Binding-site contacts:
Ligand atom C12 contacts residue SER129 of chain 1.N at 3.7 Å.
Ligand atom O37 contacts residue THR21 of chain 1.N at 3.8 Å.
Ligand atom C4 contacts residue THR20 of chain 1.N at 3.2 Å.
Ligand atom C10 contacts residue THR1 of chain 1.N at 1.5 Å.
Ligand atom C2 contacts residue ARG45 of chain 1.N at 3.1 Å.
Ligand atom C6 contacts residue THR1 of chain 1.N at 3.7 Å.
Ligand atom C24 contacts residue GLY47 of chain 1.N at 3.5 Å.
Ligand atom C11 contacts residue THR21 of chain 1.N at 3.7 Å.
Ligand atom C1 contacts residue ARG45 of chain 1.N at 3.4 Å.
Ligand atom C46 contacts residue SER48 of chain 1.N at 3.8 Å.
Ligand atom O39 contacts residue ALA49 of chain 1.N at 3.3 Å (h-bond).
Ligand atom N22 contacts residue THR1 of chain 1.N at 3.7 Å.
Ligand atom N25 contacts residue THR21 of chain 1.N at 3.1 Å (h-bond).
Ligand atom C42 contacts residue GLY47 of chain 1.N at 3.7 Å.
Ligand atom N22 contacts residue GLY47 of chain 1.N at 2.9 Å (h-bond).
Ligand atom C8 contacts residue THR1 of chain 1.N at 2.4 Å.
Ligand atom O49 contacts residue THR21 of chain 1.N at 3.3 Å (h-bond).
Ligand atom C11 contacts residue SER168 of chain 1.N at 3.5 Å.
Ligand atom C27 contacts residue THR21 of chain 1.N at 3.7 Å.
Ligand atom C7 contacts residue GLY47 of chain 1.N at 3.6 Å.
Ligand atom C9 contacts residue THR1 of chain 1.N at 1.4 Å.
Ligand atom C7 contacts residue THR1 of chain 1.N at 2.7 Å.
Ligand atom N28 contacts residue THR22 of chain 1.N at 3.8 Å.
Ligand atom C32 contacts residue HIS116 of chain 1.H at 3.8 Å.
Ligand atom C8 contacts residue GLY47 of chain 1.N at 3.8 Å.
Ligand atom C12 contacts residue THR1 of chain 1.N at 2.5 Å.
Ligand atom O21 contacts residue GLY47 of chain 1.N at 2.9 Å (h-bond).
Ligand atom C11 contacts residue THR1 of chain 1.N at 2.5 Å.
Ligand atom O49 contacts residue THR20 of chain 1.N at 3.4 Å.
Ligand atom C23 contacts residue GLY47 of chain 1.N at 3.7 Å.
Ligand atom C4 contacts residue ALA49 of chain 1.N at 3.7 Å (hydrophobic).
Ligand atom O13 contacts residue THR1 of chain 1.N at 3.1 Å (h-bond).
Ligand atom C3 contacts residue THR31 of chain 1.N at 3.7 Å.
Ligand atom O21 contacts residue THR1 of chain 1.N at 2.4 Å (h-bond).
Ligand atom C5 contacts residue THR20 of chain 1.N at 3.6 Å.
Ligand atom C27 contacts residue THR22 of chain 1.N at 3.6 Å.
Ligand atom O37 contacts residue THR22 of chain 1.N at 3.7 Å.
Ligand atom C7 contacts residue ARG45 of chain 1.N at 3.8 Å.
Ligand atom C3 contacts residue ARG45 of chain 1.N at 3.6 Å.
Ligand atom O21 contacts residue SER46 of chain 1.N at 3.5 Å.

A small-molecule ligand and the protein it binds are described below.
Small molecule (SMILES): COc1ccc(C[C@H](NC(=O)[C@H](C)NC(=O)CN2CCOCC2)C(=O)N[C@@H](Cc2ccccc2)[C@@H](O)[C@H](C)CO)cc1

Sequence of chain 1.N:
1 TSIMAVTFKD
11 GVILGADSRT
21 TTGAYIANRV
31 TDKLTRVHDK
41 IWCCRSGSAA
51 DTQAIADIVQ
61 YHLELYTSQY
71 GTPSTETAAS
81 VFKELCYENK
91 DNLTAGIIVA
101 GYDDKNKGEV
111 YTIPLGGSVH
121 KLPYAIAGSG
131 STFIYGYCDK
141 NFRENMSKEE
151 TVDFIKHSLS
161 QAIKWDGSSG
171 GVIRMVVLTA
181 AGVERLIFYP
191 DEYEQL

Sequence of chain 1.H:
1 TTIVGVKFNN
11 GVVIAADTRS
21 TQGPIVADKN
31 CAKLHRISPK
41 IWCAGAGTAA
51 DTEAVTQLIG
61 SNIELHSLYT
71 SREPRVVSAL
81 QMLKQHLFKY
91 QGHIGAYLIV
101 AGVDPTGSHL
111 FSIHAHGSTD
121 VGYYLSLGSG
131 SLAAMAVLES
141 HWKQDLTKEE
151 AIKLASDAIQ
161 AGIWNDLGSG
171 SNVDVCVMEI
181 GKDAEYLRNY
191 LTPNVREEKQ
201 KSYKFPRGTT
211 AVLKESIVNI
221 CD